Sequence of chain 1.C:
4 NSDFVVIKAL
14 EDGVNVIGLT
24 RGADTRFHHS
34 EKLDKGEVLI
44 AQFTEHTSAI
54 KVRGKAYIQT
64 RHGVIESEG

The protein below binds the small molecule below.
Small molecule (SMILES): N[C@@H](Cc1c[nH]c2ccccc12)C(=O)O

Binding-site contacts:
Ligand atom CZ3 contacts residue GLY21 of chain 1.C at 3.6 Å.
Ligand atom CZ2 contacts residue THR50 of chain 1.C at 3.9 Å.
Ligand atom C contacts residue THR50 of chain 1.C at 3.9 Å.
Ligand atom CB contacts residue THR28 of chain 1.B at 3.6 Å.
Ligand atom O contacts residue ARG24 of chain 1.B at 3.5 Å.
Ligand atom CD1 contacts residue GLN45 of chain 1.C at 3.5 Å.
Ligand atom CH2 contacts residue GLY21 of chain 1.C at 3.4 Å.
Ligand atom C contacts residue GLY25 of chain 1.B at 3.5 Å.
Ligand atom CB contacts residue SER51 of chain 1.B at 3.4 Å.
Ligand atom CG contacts residue SER51 of chain 1.B at 4.0 Å.
Ligand atom CB contacts residue THR23 of chain 1.B at 3.8 Å.
Ligand atom N contacts residue THR28 of chain 1.B at 2.9 Å (h-bond).
Ligand atom CZ3 contacts residue HIS32 of chain 1.C at 3.8 Å.
Ligand atom O contacts residue THR47 of chain 1.C at 3.7 Å.
Ligand atom CZ2 contacts residue ILE53 of chain 1.C at 3.9 Å (hydrophobic).
Ligand atom O contacts residue THR23 of chain 1.B at 4.0 Å.
Ligand atom CA contacts residue THR28 of chain 1.B at 3.2 Å.
Ligand atom N contacts residue THR23 of chain 1.B at 2.8 Å (h-bond).
Ligand atom N contacts residue ASP27 of chain 1.B at 3.1 Å (salt-bridge).
Ligand atom C contacts residue SER51 of chain 1.B at 3.7 Å.
Ligand atom OXT contacts residue THR50 of chain 1.C at 2.8 Å (h-bond).
Ligand atom C contacts residue THR47 of chain 1.C at 3.5 Å.
Ligand atom CA contacts residue GLY25 of chain 1.B at 3.6 Å.
Ligand atom O contacts residue GLY25 of chain 1.B at 3.0 Å (h-bond).
Ligand atom CA contacts residue THR23 of chain 1.B at 3.8 Å.
Ligand atom N contacts residue ARG24 of chain 1.B at 4.0 Å.
Ligand atom CE2 contacts residue ALA44 of chain 1.C at 4.0 Å (hydrophobic).
Ligand atom O contacts residue SER51 of chain 1.B at 3.1 Å (h-bond).
Ligand atom N contacts residue GLY25 of chain 1.B at 2.8 Å (h-bond).
Ligand atom OXT contacts residue THR47 of chain 1.C at 2.6 Å (h-bond).
Ligand atom CD1 contacts residue THR47 of chain 1.C at 3.8 Å.
Ligand atom NE1 contacts residue ALA44 of chain 1.C at 3.8 Å.
Ligand atom OXT contacts residue HIS49 of chain 1.C at 3.9 Å.
Ligand atom CE3 contacts residue HIS32 of chain 1.C at 3.8 Å.
Ligand atom CZ2 contacts residue ALA44 of chain 1.C at 4.0 Å (hydrophobic).
Ligand atom CA contacts residue SER51 of chain 1.B at 4.0 Å.
Ligand atom CE3 contacts residue HIS31 of chain 1.C at 4.0 Å.
Ligand atom NE1 contacts residue GLN45 of chain 1.C at 2.9 Å (h-bond).
Ligand atom CE2 contacts residue GLN45 of chain 1.C at 4.0 Å.
Ligand atom CD1 contacts residue SER51 of chain 1.B at 3.6 Å.

Sequence of chain 1.B:
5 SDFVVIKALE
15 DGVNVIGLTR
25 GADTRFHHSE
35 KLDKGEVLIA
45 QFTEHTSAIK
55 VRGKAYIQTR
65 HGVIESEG